Sequence of chain 1.B:
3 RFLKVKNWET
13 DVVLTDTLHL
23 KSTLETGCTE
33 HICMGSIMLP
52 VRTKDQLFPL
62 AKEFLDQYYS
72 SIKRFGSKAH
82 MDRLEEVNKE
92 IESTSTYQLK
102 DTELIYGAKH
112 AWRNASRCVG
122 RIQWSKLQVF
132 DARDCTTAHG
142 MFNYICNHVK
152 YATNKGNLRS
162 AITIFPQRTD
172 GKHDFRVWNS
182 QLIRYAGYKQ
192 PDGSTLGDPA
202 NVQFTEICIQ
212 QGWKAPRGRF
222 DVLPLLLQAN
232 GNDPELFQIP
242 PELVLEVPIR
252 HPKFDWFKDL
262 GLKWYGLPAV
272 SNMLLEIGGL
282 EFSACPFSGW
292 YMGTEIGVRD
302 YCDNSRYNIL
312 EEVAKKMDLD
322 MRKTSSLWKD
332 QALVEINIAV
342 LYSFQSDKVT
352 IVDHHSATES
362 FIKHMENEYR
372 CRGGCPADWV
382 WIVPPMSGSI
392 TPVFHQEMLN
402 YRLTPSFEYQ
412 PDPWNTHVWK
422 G

Sequence of chain 1.A:
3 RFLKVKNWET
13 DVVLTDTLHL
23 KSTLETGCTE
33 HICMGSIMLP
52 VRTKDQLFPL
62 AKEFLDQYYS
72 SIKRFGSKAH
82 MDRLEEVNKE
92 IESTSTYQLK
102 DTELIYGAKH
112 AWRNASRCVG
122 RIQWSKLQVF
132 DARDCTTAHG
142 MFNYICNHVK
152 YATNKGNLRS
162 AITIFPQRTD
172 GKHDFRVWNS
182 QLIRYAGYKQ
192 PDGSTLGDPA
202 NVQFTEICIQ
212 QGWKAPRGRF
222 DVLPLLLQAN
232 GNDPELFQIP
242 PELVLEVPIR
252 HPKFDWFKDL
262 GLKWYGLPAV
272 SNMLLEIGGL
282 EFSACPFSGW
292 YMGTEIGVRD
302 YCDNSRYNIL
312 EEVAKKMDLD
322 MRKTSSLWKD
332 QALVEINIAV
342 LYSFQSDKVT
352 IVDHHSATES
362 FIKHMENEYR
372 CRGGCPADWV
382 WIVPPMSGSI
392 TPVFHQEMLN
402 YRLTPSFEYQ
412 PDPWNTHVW

Binding-site contacts:
Ligand atom C15 contacts residue GLU296 of chain 1.B at 3.3 Å.
Ligand atom C04 contacts residue TYR410 of chain 1.B at 3.7 Å (hydrophobic).
Ligand atom C14 contacts residue GLU296 of chain 1.B at 2.8 Å.
Ligand atom N12 contacts residue HEM1 of chain 1.H at 2.9 Å (h-bond).
Ligand atom C06 contacts residue HEM1 of chain 1.H at 3.7 Å.
Ligand atom C24 contacts residue HEM1 of chain 1.H at 3.4 Å.
Ligand atom N01 contacts residue HEM1 of chain 1.H at 2.9 Å (h-bond).
Ligand atom C2' contacts residue TRP382 of chain 1.B at 3.3 Å (hydrophobic).
Ligand atom C5' contacts residue HEM1 of chain 1.H at 3.5 Å.
Ligand atom O09 contacts residue HEM1 of chain 1.H at 3.2 Å (h-bond).
Ligand atom C2' contacts residue HEM1 of chain 1.H at 3.2 Å.
Ligand atom C14 contacts residue HEM1 of chain 1.H at 3.7 Å.
Ligand atom C11 contacts residue GLN182 of chain 1.B at 3.6 Å.
Ligand atom C02 contacts residue TYR410 of chain 1.B at 3.4 Å (hydrophobic).
Ligand atom C02 contacts residue HEM1 of chain 1.H at 3.7 Å.
Ligand atom N02 contacts residue ARG118 of chain 1.B at 3.4 Å (salt-bridge).
Ligand atom C04 contacts residue MET40 of chain 1.B at 3.6 Å (hydrophobic).
Ligand atom C13 contacts residue GLU296 of chain 1.B at 3.5 Å.
Ligand atom C13 contacts residue VAL271 of chain 1.B at 3.6 Å (hydrophobic).
Ligand atom C10 contacts residue HEM1 of chain 1.H at 3.7 Å.
Ligand atom C21 contacts residue GLU296 of chain 1.B at 3.5 Å.
Ligand atom N02 contacts residue HEM1 of chain 1.H at 2.8 Å (h-bond).
Ligand atom N12 contacts residue GLU296 of chain 1.B at 2.8 Å (salt-bridge).
Ligand atom C07 contacts residue TRP10 of chain 1.A at 3.6 Å (hydrophobic).
Ligand atom CL23 contacts residue GLY290 of chain 1.B at 3.4 Å.
Ligand atom C11 contacts residue GLU296 of chain 1.B at 3.5 Å.
Ligand atom N02 contacts residue TYR410 of chain 1.B at 3.7 Å.
Ligand atom C26 contacts residue GLU296 of chain 1.B at 3.3 Å.
Ligand atom C24 contacts residue TRP291 of chain 1.B at 3.5 Å (hydrophobic).
Ligand atom C08 contacts residue HEM1 of chain 1.H at 3.7 Å.
Ligand atom N1' contacts residue H4B1 of chain 1.I at 2.8 Å (h-bond).
Ligand atom N1' contacts residue HEM1 of chain 1.H at 2.7 Å (h-bond).
Ligand atom C2' contacts residue H4B1 of chain 1.I at 3.5 Å.
Ligand atom C10 contacts residue GLU296 of chain 1.B at 3.8 Å.
Ligand atom C5' contacts residue H4B1 of chain 1.I at 3.5 Å.
Ligand atom C03 contacts residue TYR410 of chain 1.B at 3.5 Å (hydrophobic).
Ligand atom CL23 contacts residue HEM1 of chain 1.H at 3.6 Å.
Ligand atom C25 contacts residue TRP291 of chain 1.B at 3.1 Å (hydrophobic).
Ligand atom C25 contacts residue HEM1 of chain 1.H at 3.5 Å.
Ligand atom C11 contacts residue HEM1 of chain 1.H at 3.7 Å.

The protein below binds the small molecule below.
Small molecule (SMILES): Cc1cc(N)nc(C[C@@H]2CNC[C@@H]2OCCN[C@@H]2C[C@H]2c2cccc(Cl)c2)c1